Binding-site contacts:
Ligand atom C08 contacts residue SER80 of chain 1.A at 4.3 Å.
Ligand atom S12 contacts residue HIS97 of chain 1.A at 3.9 Å.
Ligand atom O13 contacts residue HIS97 of chain 1.A at 2.8 Å (h-bond).
Ligand atom O13 contacts residue LEU81 of chain 1.A at 3.2 Å (h-bond).
Ligand atom C06 contacts residue HIS97 of chain 1.A at 4.0 Å.
Ligand atom C08 contacts residue HIS97 of chain 1.A at 4.0 Å.
Ligand atom C07 contacts residue PRO79 of chain 1.A at 3.6 Å (hydrophobic).
Ligand atom N15 contacts residue SER80 of chain 1.A at 4.3 Å.
Ligand atom O14 contacts residue HIS97 of chain 1.A at 4.1 Å.
Ligand atom C11 contacts residue HIS97 of chain 1.A at 4.0 Å.
Ligand atom O13 contacts residue SER80 of chain 1.A at 3.1 Å.
Ligand atom C01 contacts residue HIS97 of chain 1.A at 4.2 Å.
Ligand atom C09 contacts residue HIS97 of chain 1.A at 4.0 Å.
Ligand atom C08 contacts residue PRO79 of chain 1.A at 3.5 Å (hydrophobic).
Ligand atom S12 contacts residue LEU81 of chain 1.A at 4.1 Å.
Ligand atom O13 contacts residue SER96 of chain 1.A at 3.4 Å.
Ligand atom O14 contacts residue SER96 of chain 1.A at 3.4 Å.
Ligand atom S12 contacts residue SER96 of chain 1.A at 4.0 Å.
Ligand atom C07 contacts residue HIS97 of chain 1.A at 4.0 Å.
Ligand atom C10 contacts residue HIS97 of chain 1.A at 4.0 Å.
Ligand atom S12 contacts residue SER80 of chain 1.A at 4.2 Å.
Ligand atom N15 contacts residue LEU81 of chain 1.A at 3.8 Å.

The protein below binds the small molecule below.
Small molecule (SMILES): CN1CCCc2ccc(S(N)(=O)=O)cc21

Sequence of chain 1.A:
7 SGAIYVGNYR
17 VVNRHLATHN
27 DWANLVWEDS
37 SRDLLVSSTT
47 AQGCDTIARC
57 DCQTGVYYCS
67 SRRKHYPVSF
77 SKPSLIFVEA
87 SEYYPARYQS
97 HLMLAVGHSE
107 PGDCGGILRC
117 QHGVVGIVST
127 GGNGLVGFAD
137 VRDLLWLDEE